Sequence of chain 1.A:
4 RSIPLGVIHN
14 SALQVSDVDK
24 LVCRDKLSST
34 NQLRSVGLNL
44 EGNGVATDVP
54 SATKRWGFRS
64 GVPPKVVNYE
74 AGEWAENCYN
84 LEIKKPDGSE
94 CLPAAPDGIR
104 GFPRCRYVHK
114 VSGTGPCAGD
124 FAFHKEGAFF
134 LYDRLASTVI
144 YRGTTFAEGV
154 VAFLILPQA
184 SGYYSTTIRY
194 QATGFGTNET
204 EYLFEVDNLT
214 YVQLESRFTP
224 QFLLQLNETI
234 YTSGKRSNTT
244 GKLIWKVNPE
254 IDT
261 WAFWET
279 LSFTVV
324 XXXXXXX

This protein binds this small molecule.
Small molecule (SMILES): CC(=O)N[C@@H]1[C@@H](O)[C@H](O)[C@@H](CO)O[C@H]1O

Binding-site contacts:
Ligand atom O6 contacts residue ASN211 of chain 1.A at 4.3 Å.
Ligand atom C7 contacts residue ASN211 of chain 1.A at 3.4 Å.
Ligand atom C8 contacts residue ASN211 of chain 1.A at 4.5 Å.
Ligand atom O5 contacts residue ASN211 of chain 1.A at 2.4 Å (h-bond).
Ligand atom C3 contacts residue ASN211 of chain 1.A at 3.8 Å.
Ligand atom C5 contacts residue ASN211 of chain 1.A at 3.7 Å.
Ligand atom C6 contacts residue ASN211 of chain 1.A at 4.4 Å.
Ligand atom C4 contacts residue ASN211 of chain 1.A at 4.2 Å.
Ligand atom O7 contacts residue ASN211 of chain 1.A at 3.7 Å.
Ligand atom C2 contacts residue ASN211 of chain 1.A at 2.4 Å.
Ligand atom N2 contacts residue ASN211 of chain 1.A at 2.8 Å (h-bond).
Ligand atom C1 contacts residue ASN211 of chain 1.A at 1.4 Å.